Sequence of chain 1.A:
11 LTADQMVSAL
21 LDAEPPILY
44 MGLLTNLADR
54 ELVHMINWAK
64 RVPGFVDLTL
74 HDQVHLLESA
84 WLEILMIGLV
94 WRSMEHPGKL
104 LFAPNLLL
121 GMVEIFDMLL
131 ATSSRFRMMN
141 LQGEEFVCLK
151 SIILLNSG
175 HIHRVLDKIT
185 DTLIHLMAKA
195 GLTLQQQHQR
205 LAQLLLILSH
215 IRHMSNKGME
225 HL

A small-molecule ligand and the protein it binds are described below.
Small molecule (SMILES): CC(C)c1ccc(N2CCc3cc(O)ccc3[C@@]2(C)c2ccc(/C=C/C(=O)O)cc2)cc1

Binding-site contacts:
Ligand atom C24 contacts residue LEU85 of chain 1.A at 3.5 Å (hydrophobic).
Ligand atom C7 contacts residue LEU92 of chain 1.A at 3.8 Å (hydrophobic).
Ligand atom C12 contacts residue LEU226 of chain 1.A at 3.7 Å (hydrophobic).
Ligand atom C6 contacts residue ALA51 of chain 1.A at 3.8 Å (hydrophobic).
Ligand atom C26 contacts residue THR48 of chain 1.A at 3.7 Å.
Ligand atom C27 contacts residue ASP52 of chain 1.A at 3.3 Å.
Ligand atom C2 contacts residue GLU54 of chain 1.A at 3.7 Å.
Ligand atom C11 contacts residue LEU85 of chain 1.A at 3.9 Å (hydrophobic).
Ligand atom C21 contacts residue MET44 of chain 1.A at 3.8 Å (hydrophobic).
Ligand atom C4 contacts residue PHE105 of chain 1.A at 3.7 Å (hydrophobic).
Ligand atom C21 contacts residue THR48 of chain 1.A at 3.8 Å.
Ligand atom C5 contacts residue PHE105 of chain 1.A at 3.8 Å (hydrophobic).
Ligand atom C1 contacts residue PHE105 of chain 1.A at 3.9 Å (hydrophobic).
Ligand atom C15 contacts residue MET122 of chain 1.A at 3.8 Å (hydrophobic).
Ligand atom O1 contacts residue GLU54 of chain 1.A at 2.7 Å (salt-bridge).
Ligand atom C12 contacts residue GLY222 of chain 1.A at 3.8 Å.
Ligand atom C8 contacts residue MET89 of chain 1.A at 3.9 Å (hydrophobic).
Ligand atom C3 contacts residue LEU88 of chain 1.A at 3.9 Å (hydrophobic).
Ligand atom C16 contacts residue GLY222 of chain 1.A at 3.8 Å.
Ligand atom C14 contacts residue ILE125 of chain 1.A at 3.8 Å (hydrophobic).
Ligand atom C17 contacts residue ILE125 of chain 1.A at 3.5 Å (hydrophobic).
Ligand atom C28 contacts residue ASP52 of chain 1.A at 3.4 Å.
Ligand atom C24 contacts residue ALA51 of chain 1.A at 3.7 Å (hydrophobic).
Ligand atom C2 contacts residue PHE105 of chain 1.A at 3.9 Å (hydrophobic).
Ligand atom C22 contacts residue ALA51 of chain 1.A at 3.8 Å (hydrophobic).
Ligand atom C23 contacts residue ALA51 of chain 1.A at 3.5 Å (hydrophobic).
Ligand atom C16 contacts residue HIS225 of chain 1.A at 3.8 Å.
Ligand atom O1 contacts residue ARG95 of chain 1.A at 2.9 Å (salt-bridge).
Ligand atom C25 contacts residue PHE105 of chain 1.A at 3.5 Å (hydrophobic).
Ligand atom C7 contacts residue MET89 of chain 1.A at 3.6 Å (hydrophobic).
Ligand atom C2 contacts residue ARG95 of chain 1.A at 3.9 Å.
Ligand atom O3 contacts residue THR48 of chain 1.A at 3.6 Å.
Ligand atom O3 contacts residue ASP52 of chain 1.A at 2.7 Å (salt-bridge).
Ligand atom C17 contacts residue MET122 of chain 1.A at 3.9 Å (hydrophobic).
Ligand atom O1 contacts residue LEU88 of chain 1.A at 3.8 Å.
Ligand atom C15 contacts residue ILE125 of chain 1.A at 3.7 Å (hydrophobic).
Ligand atom C23 contacts residue TRP84 of chain 1.A at 3.9 Å (hydrophobic).
Ligand atom C1 contacts residue GLU54 of chain 1.A at 3.8 Å.
Ligand atom C17 contacts residue HIS225 of chain 1.A at 3.4 Å.
Ligand atom C14 contacts residue MET122 of chain 1.A at 3.6 Å (hydrophobic).